Binding-site contacts:
Ligand atom CAD contacts residue TRP115 of chain 1.A at 3.4 Å (hydrophobic).
Ligand atom OAE contacts residue PHE114 of chain 1.A at 3.9 Å.
Ligand atom CAA contacts residue TRP115 of chain 1.A at 3.4 Å (hydrophobic).
Ligand atom CAB contacts residue TYR157 of chain 1.A at 4.0 Å (hydrophobic).
Ligand atom CAA contacts residue GLU143 of chain 1.A at 4.3 Å.
Ligand atom CAD contacts residue PHE114 of chain 1.A at 4.3 Å (hydrophobic).
Ligand atom NAC contacts residue GLU143 of chain 1.A at 4.0 Å.
Ligand atom CAB contacts residue HIS146 of chain 1.A at 4.4 Å.
Ligand atom NAC contacts residue HIS146 of chain 1.A at 4.4 Å.
Ligand atom OAE contacts residue HIS146 of chain 1.A at 4.0 Å.
Ligand atom NAC contacts residue TRP115 of chain 1.A at 3.8 Å.
Ligand atom OAE contacts residue GLU143 of chain 1.A at 2.9 Å (salt-bridge).
Ligand atom CAA contacts residue HIS146 of chain 1.A at 3.9 Å.
Ligand atom OAE contacts residue TRP115 of chain 1.A at 3.8 Å.

This protein binds this small molecule.
Small molecule (SMILES): C[N+](C)(C)[O-]

Sequence of chain 1.A:
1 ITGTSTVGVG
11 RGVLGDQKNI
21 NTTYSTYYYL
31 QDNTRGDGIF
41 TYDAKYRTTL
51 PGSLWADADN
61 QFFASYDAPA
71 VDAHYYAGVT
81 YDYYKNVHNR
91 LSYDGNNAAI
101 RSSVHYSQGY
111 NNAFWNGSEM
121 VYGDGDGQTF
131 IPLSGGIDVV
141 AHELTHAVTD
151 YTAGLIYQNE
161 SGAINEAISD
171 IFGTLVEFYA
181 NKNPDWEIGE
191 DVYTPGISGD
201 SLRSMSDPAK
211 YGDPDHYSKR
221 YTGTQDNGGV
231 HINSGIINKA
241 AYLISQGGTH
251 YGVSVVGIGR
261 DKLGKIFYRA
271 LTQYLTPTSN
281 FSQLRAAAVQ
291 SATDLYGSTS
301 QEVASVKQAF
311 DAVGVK